A protein and the small-molecule ligand that binds it are described below.
Small molecule (SMILES): C=C(C)c1cccc(C(C)(C)NC(=O)Nc2ccc(Cl)c(OCC(=O)O)c2)c1

Sequence of chain 1.C:
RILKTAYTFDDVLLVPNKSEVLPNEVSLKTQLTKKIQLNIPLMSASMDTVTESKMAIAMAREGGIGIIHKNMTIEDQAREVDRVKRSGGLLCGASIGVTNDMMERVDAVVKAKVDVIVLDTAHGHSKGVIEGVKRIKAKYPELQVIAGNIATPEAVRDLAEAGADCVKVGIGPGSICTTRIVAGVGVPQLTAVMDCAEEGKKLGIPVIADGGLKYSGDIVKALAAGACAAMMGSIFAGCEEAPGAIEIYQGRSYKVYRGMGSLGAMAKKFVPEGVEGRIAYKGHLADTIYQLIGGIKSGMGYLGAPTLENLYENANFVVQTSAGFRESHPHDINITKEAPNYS

Sequence of chain 1.A:
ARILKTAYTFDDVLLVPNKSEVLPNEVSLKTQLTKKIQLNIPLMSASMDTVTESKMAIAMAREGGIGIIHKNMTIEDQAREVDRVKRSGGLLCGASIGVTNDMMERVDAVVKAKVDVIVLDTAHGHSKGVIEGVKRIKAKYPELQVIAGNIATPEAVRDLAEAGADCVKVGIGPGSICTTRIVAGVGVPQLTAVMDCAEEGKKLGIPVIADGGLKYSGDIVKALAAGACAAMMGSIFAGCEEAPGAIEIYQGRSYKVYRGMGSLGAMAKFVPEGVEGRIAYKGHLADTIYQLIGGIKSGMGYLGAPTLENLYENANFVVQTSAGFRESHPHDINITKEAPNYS

Binding-site contacts:
Ligand atom C22 contacts residue TYR319 of chain 1.C at 3.5 Å (hydrophobic).
Ligand atom O3 contacts residue ALA127 of chain 1.A at 3.7 Å.
Ligand atom C22 contacts residue GLU290 of chain 1.A at 3.7 Å.
Ligand atom C3 contacts residue MET265 of chain 1.A at 3.7 Å (hydrophobic).
Ligand atom N3 contacts residue GLU290 of chain 1.A at 3.2 Å (salt-bridge).
Ligand atom C1 contacts residue GLY266 of chain 1.A at 3.9 Å.
Ligand atom C17 contacts residue GLU290 of chain 1.A at 3.8 Å.
Ligand atom C22 contacts residue PRO28 of chain 1.C at 3.9 Å (hydrophobic).
Ligand atom O25 contacts residue THR126 of chain 1.A at 3.8 Å.
Ligand atom C20 contacts residue PRO28 of chain 1.C at 3.7 Å (hydrophobic).
Ligand atom C13 contacts residue GLY266 of chain 1.A at 3.8 Å.
Ligand atom N4 contacts residue GLU290 of chain 1.A at 2.9 Å (salt-bridge).
Ligand atom C13 contacts residue MET271 of chain 1.A at 3.9 Å (hydrophobic).
Ligand atom C4 contacts residue GLY266 of chain 1.A at 3.6 Å.
Ligand atom C8 contacts residue GLU290 of chain 1.A at 3.7 Å.
Ligand atom C20 contacts residue HIS128 of chain 1.A at 3.9 Å.
Ligand atom C8 contacts residue IMP1 of chain 1.E at 3.6 Å.
Ligand atom C10 contacts residue GLU290 of chain 1.A at 3.6 Å.
Ligand atom C24 contacts residue THR126 of chain 1.A at 3.9 Å.
Ligand atom C19 contacts residue PRO28 of chain 1.C at 3.8 Å (hydrophobic).
Ligand atom C9 contacts residue IMP1 of chain 1.E at 3.5 Å.
Ligand atom C17 contacts residue ALA127 of chain 1.A at 3.9 Å (hydrophobic).
Ligand atom C18 contacts residue ALA127 of chain 1.A at 3.9 Å (hydrophobic).
Ligand atom C28 contacts residue LEU27 of chain 1.C at 3.8 Å (hydrophobic).
Ligand atom C13 contacts residue VAL288 of chain 1.A at 3.6 Å (hydrophobic).
Ligand atom C8 contacts residue ALA127 of chain 1.A at 3.6 Å (hydrophobic).
Ligand atom C8 contacts residue THR184 of chain 1.A at 3.7 Å.
Ligand atom CL contacts residue HIS128 of chain 1.A at 3.5 Å.
Ligand atom CL contacts residue GLY318 of chain 1.C at 3.4 Å.
Ligand atom C2 contacts residue GLY266 of chain 1.A at 3.7 Å.
Ligand atom O3 contacts residue HIS128 of chain 1.A at 3.3 Å (h-bond).
Ligand atom C21 contacts residue TYR319 of chain 1.C at 3.8 Å (hydrophobic).
Ligand atom C7 contacts residue ALA127 of chain 1.A at 3.9 Å (hydrophobic).
Ligand atom C13 contacts residue GLU290 of chain 1.A at 3.6 Å.
Ligand atom C21 contacts residue PRO28 of chain 1.C at 3.6 Å (hydrophobic).
Ligand atom C3 contacts residue GLY266 of chain 1.A at 3.6 Å.
Ligand atom C22 contacts residue SER315 of chain 1.C at 3.2 Å.
Ligand atom C7 contacts residue IMP1 of chain 1.E at 3.7 Å.
Ligand atom C21 contacts residue SER315 of chain 1.C at 3.5 Å.
Ligand atom O3 contacts residue THR126 of chain 1.A at 3.3 Å.